Binding-site contacts:
Ligand atom C7 contacts residue ASN348 of chain 1.B at 3.5 Å.
Ligand atom C1 contacts residue ASN348 of chain 1.B at 1.4 Å.
Ligand atom C7 contacts residue ASN346 of chain 1.B at 4.3 Å.
Ligand atom C5 contacts residue ASN348 of chain 1.B at 3.6 Å.
Ligand atom C8 contacts residue ASN346 of chain 1.B at 3.5 Å.
Ligand atom O7 contacts residue ASN348 of chain 1.B at 3.8 Å.
Ligand atom O5 contacts residue ASN348 of chain 1.B at 2.4 Å (h-bond).
Ligand atom C3 contacts residue ASN348 of chain 1.B at 3.8 Å.
Ligand atom C2 contacts residue ASN348 of chain 1.B at 2.5 Å.
Ligand atom N2 contacts residue ASN348 of chain 1.B at 2.9 Å (h-bond).
Ligand atom C4 contacts residue ASN348 of chain 1.B at 4.2 Å.

Sequence of chain 1.B:
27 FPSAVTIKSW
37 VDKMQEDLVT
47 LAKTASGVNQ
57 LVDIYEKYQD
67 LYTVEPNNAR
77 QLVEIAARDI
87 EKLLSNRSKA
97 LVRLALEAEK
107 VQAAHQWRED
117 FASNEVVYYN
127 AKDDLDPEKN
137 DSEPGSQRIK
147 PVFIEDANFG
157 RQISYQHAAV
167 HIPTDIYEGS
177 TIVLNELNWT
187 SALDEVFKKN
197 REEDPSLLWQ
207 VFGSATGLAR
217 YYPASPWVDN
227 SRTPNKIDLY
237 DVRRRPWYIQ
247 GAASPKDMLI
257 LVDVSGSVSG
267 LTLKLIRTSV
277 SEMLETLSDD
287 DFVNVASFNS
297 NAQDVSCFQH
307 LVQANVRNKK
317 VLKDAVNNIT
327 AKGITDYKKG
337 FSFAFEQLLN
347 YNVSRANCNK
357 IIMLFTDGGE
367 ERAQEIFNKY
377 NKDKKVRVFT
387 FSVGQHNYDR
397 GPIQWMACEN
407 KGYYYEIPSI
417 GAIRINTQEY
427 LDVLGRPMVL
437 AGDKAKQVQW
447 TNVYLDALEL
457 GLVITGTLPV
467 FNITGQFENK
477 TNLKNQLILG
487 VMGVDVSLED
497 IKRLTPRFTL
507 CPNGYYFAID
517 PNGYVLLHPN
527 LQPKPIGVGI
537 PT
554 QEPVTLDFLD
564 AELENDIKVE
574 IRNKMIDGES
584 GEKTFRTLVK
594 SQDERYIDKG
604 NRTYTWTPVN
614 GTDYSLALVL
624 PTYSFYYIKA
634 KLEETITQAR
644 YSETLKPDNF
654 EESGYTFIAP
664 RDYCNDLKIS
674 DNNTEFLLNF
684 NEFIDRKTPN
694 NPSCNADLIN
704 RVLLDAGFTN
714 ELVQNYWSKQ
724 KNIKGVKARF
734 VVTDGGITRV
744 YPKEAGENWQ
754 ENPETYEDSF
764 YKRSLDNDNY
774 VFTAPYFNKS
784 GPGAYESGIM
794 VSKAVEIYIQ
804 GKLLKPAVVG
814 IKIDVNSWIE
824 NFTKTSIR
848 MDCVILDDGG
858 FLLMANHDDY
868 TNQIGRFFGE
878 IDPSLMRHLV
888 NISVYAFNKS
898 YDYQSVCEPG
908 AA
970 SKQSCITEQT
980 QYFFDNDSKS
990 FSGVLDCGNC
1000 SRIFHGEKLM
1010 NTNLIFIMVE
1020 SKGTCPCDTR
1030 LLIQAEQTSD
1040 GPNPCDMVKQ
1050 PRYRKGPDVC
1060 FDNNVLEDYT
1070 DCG

A protein and the small-molecule ligand that binds it are described below.
Small molecule (SMILES): CC(=O)N[C@@H]1[C@@H](O)[C@H](O)[C@@H](CO)O[C@H]1O